A small-molecule ligand and the protein it binds are described below.
Small molecule (SMILES): CC(=O)N[C@@H]1[C@@H](O)[C@H](O)[C@@H](CO)O[C@H]1O

Binding-site contacts:
Ligand atom C3 contacts residue ASN243 of chain 1.A at 3.8 Å.
Ligand atom O5 contacts residue ASN243 of chain 1.A at 2.4 Å (h-bond).
Ligand atom O7 contacts residue ASN243 of chain 1.A at 3.1 Å (h-bond).
Ligand atom C3 contacts residue TRP149 of chain 1.A at 4.5 Å (hydrophobic).
Ligand atom C5 contacts residue TRP149 of chain 1.A at 3.6 Å (hydrophobic).
Ligand atom O5 contacts residue TRP149 of chain 1.A at 3.9 Å.
Ligand atom N2 contacts residue ASN243 of chain 1.A at 2.9 Å (h-bond).
Ligand atom C6 contacts residue TRP149 of chain 1.A at 3.8 Å (hydrophobic).
Ligand atom C8 contacts residue ASN243 of chain 1.A at 4.3 Å.
Ligand atom C1 contacts residue TRP149 of chain 1.A at 3.8 Å (hydrophobic).
Ligand atom C8 contacts residue VAL241 of chain 1.A at 3.5 Å (hydrophobic).
Ligand atom C2 contacts residue ASN243 of chain 1.A at 2.5 Å.
Ligand atom C5 contacts residue ASN243 of chain 1.A at 3.7 Å.
Ligand atom C1 contacts residue ASN243 of chain 1.A at 1.4 Å.
Ligand atom C7 contacts residue ASN243 of chain 1.A at 3.1 Å.
Ligand atom C4 contacts residue ASN243 of chain 1.A at 4.2 Å.

Sequence of chain 1.A:
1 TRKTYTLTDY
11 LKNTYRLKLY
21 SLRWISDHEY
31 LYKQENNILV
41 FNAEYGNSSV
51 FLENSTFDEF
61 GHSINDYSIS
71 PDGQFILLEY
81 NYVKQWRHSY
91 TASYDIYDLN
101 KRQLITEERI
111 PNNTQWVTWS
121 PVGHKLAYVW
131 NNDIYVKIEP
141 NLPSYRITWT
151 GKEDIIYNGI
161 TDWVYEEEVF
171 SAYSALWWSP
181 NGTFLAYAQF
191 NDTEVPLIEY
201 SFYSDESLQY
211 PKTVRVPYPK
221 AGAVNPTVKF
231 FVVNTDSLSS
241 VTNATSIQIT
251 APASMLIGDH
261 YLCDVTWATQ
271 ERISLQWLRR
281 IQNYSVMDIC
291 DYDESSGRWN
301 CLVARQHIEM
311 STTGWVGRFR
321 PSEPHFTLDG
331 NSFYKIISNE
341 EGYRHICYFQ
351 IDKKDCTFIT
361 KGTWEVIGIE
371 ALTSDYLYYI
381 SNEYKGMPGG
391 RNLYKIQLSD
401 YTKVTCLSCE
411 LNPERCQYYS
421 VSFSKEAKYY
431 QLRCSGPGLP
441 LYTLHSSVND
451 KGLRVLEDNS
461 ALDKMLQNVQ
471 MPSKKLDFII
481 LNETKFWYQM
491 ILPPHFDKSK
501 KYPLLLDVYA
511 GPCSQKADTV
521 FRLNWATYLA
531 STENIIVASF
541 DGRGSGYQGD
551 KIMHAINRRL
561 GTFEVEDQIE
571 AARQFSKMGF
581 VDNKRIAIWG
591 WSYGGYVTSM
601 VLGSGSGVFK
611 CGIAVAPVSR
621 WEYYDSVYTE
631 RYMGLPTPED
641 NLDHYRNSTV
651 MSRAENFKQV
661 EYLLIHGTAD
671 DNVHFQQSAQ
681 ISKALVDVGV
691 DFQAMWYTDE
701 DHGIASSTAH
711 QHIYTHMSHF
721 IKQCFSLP